Sequence of chain 1.G:
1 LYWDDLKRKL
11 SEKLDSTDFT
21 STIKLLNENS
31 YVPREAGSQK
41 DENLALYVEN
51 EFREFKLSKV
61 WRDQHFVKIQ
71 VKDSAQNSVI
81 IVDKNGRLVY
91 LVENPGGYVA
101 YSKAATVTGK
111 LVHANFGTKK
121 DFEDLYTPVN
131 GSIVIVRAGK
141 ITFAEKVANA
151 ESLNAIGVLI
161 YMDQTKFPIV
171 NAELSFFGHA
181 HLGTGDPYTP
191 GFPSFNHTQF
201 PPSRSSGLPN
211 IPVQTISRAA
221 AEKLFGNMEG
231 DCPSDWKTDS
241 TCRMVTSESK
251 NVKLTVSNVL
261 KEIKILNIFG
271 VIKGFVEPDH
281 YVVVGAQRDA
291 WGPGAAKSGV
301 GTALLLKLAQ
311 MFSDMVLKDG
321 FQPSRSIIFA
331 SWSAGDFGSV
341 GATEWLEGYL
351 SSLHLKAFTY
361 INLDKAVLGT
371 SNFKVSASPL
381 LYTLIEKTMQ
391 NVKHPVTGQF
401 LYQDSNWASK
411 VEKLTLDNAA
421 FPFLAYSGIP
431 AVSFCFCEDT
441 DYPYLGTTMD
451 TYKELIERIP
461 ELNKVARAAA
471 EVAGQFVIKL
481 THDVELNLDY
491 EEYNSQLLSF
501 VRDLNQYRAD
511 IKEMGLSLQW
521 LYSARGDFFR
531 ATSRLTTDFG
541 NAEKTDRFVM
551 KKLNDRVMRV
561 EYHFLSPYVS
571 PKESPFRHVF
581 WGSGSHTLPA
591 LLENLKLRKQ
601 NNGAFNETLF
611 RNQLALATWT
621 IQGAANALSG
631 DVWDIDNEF

Binding-site contacts:
Ligand atom C1 contacts residue PHE66 of chain 1.G at 4.1 Å (hydrophobic).
Ligand atom N2 contacts residue ASN196 of chain 1.G at 2.9 Å (h-bond).
Ligand atom C8 contacts residue PHE639 of chain 1.H at 3.8 Å (hydrophobic).
Ligand atom C8 contacts residue TRP520 of chain 1.H at 3.3 Å (hydrophobic).
Ligand atom O7 contacts residue ASN196 of chain 1.G at 2.4 Å (h-bond).
Ligand atom O5 contacts residue GLU262 of chain 1.G at 4.2 Å.
Ligand atom O7 contacts residue TRP520 of chain 1.H at 3.7 Å.
Ligand atom O5 contacts residue ASN196 of chain 1.G at 2.4 Å (h-bond).
Ligand atom O5 contacts residue PHE66 of chain 1.G at 4.2 Å.
Ligand atom C4 contacts residue ASN196 of chain 1.G at 4.3 Å.
Ligand atom C7 contacts residue ASN196 of chain 1.G at 3.0 Å.
Ligand atom C8 contacts residue ASN196 of chain 1.G at 4.3 Å.
Ligand atom C7 contacts residue TRP520 of chain 1.H at 3.7 Å (hydrophobic).
Ligand atom C1 contacts residue ASN196 of chain 1.G at 1.4 Å.
Ligand atom C6 contacts residue GLU262 of chain 1.G at 4.2 Å.
Ligand atom C5 contacts residue ASN196 of chain 1.G at 3.7 Å.
Ligand atom C2 contacts residue ASN196 of chain 1.G at 2.5 Å.
Ligand atom C3 contacts residue ASN196 of chain 1.G at 3.8 Å.
Ligand atom C5 contacts residue PHE66 of chain 1.G at 3.8 Å (hydrophobic).
Ligand atom O6 contacts residue THR198 of chain 1.G at 4.2 Å.
Ligand atom O6 contacts residue GLU262 of chain 1.G at 3.7 Å.
Ligand atom N2 contacts residue TRP520 of chain 1.H at 4.4 Å.
Ligand atom C3 contacts residue PHE66 of chain 1.G at 4.3 Å (hydrophobic).

Sequence of chain 1.H:
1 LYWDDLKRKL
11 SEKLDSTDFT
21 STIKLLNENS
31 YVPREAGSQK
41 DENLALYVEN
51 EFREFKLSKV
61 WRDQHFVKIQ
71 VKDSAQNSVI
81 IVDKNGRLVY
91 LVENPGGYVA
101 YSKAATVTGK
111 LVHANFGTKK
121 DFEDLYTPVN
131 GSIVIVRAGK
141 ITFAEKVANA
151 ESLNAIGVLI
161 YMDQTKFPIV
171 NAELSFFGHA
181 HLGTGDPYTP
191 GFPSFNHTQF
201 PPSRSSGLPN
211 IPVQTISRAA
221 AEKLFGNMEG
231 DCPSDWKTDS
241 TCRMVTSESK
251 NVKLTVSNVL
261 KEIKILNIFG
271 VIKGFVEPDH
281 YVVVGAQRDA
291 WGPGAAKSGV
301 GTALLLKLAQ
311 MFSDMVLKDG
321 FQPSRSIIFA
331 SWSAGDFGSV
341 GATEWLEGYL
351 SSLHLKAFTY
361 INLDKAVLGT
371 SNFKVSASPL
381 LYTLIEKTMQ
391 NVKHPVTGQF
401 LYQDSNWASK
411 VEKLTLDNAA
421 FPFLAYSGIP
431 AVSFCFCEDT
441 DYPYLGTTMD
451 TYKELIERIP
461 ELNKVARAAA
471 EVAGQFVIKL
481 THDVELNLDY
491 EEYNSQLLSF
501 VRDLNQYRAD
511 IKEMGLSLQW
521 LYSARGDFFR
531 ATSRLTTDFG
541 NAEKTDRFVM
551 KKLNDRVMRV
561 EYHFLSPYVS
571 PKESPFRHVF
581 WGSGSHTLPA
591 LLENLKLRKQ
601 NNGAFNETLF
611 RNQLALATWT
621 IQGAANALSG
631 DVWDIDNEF

This protein binds this small molecule.
Small molecule (SMILES): CC(=O)N[C@@H]1[C@@H](O)[C@H](O)[C@@H](CO)O[C@H]1O